Sequence of chain 1.A:
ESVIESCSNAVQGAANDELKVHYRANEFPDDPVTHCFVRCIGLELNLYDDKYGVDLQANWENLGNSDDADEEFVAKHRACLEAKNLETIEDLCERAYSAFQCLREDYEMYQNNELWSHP

Binding-site contacts:
Ligand atom O1 contacts residue ARG43 of chain 1.A at 4.2 Å.
Ligand atom C2 contacts residue PHE104 of chain 1.A at 3.3 Å (hydrophobic).
Ligand atom C4 contacts residue PHE104 of chain 1.A at 3.5 Å (hydrophobic).
Ligand atom C3 contacts residue TYR52 of chain 1.A at 4.5 Å (hydrophobic).
Ligand atom C5 contacts residue GLY46 of chain 1.A at 4.2 Å.
Ligand atom C2 contacts residue TYR52 of chain 1.A at 4.0 Å (hydrophobic).
Ligand atom C3 contacts residue PHE104 of chain 1.A at 3.7 Å (hydrophobic).
Ligand atom C5 contacts residue PHE104 of chain 1.A at 4.2 Å (hydrophobic).
Ligand atom C4 contacts residue ASN63 of chain 1.A at 3.6 Å.
Ligand atom C1 contacts residue TYR52 of chain 1.A at 3.7 Å (hydrophobic).
Ligand atom C2 contacts residue ALA100 of chain 1.A at 3.6 Å (hydrophobic).
Ligand atom C1 contacts residue GLY46 of chain 1.A at 4.1 Å.
Ligand atom O1 contacts residue GLY46 of chain 1.A at 3.9 Å.
Ligand atom C1 contacts residue ALA100 of chain 1.A at 4.1 Å (hydrophobic).
Ligand atom C1 contacts residue PHE104 of chain 1.A at 4.0 Å (hydrophobic).
Ligand atom O1 contacts residue VAL42 of chain 1.A at 3.6 Å (h-bond).
Ligand atom C1 contacts residue VAL42 of chain 1.A at 4.1 Å (hydrophobic).
Ligand atom C6 contacts residue VAL42 of chain 1.A at 4.0 Å (hydrophobic).
Ligand atom C3 contacts residue VAL58 of chain 1.A at 3.8 Å (hydrophobic).
Ligand atom O1 contacts residue TYR52 of chain 1.A at 3.5 Å.
Ligand atom C5 contacts residue LEU51 of chain 1.A at 3.7 Å (hydrophobic).
Ligand atom C4 contacts residue LEU107 of chain 1.A at 3.6 Å (hydrophobic).
Ligand atom O1 contacts residue ALA100 of chain 1.A at 3.8 Å.
Ligand atom C6 contacts residue GLY46 of chain 1.A at 3.4 Å.
Ligand atom C6 contacts residue TYR52 of chain 1.A at 4.3 Å (hydrophobic).
Ligand atom C3 contacts residue LEU107 of chain 1.A at 3.7 Å (hydrophobic).
Ligand atom C6 contacts residue PHE104 of chain 1.A at 4.2 Å (hydrophobic).
Ligand atom C2 contacts residue VAL58 of chain 1.A at 4.4 Å (hydrophobic).
Ligand atom C2 contacts residue ALA103 of chain 1.A at 4.2 Å (hydrophobic).
Ligand atom C5 contacts residue ASN63 of chain 1.A at 3.8 Å.

A protein and the small-molecule ligand that binds it are described below.
Small molecule (SMILES): O=C1CCCCC1